Binding-site contacts:
Ligand atom C1 contacts residue THR245 of chain 1.E at 4.1 Å.
Ligand atom O5 contacts residue SER394 of chain 1.E at 3.3 Å (h-bond).
Ligand atom O2 contacts residue GLY51 of chain 1.E at 3.6 Å.
Ligand atom O2 contacts residue THR245 of chain 1.E at 2.8 Å (h-bond).
Ligand atom C1 contacts residue HIS233 of chain 1.E at 4.1 Å.
Ligand atom O5 contacts residue ARG391 of chain 1.E at 2.8 Å (salt-bridge).
Ligand atom O4 contacts residue ARG391 of chain 1.E at 3.0 Å (salt-bridge).
Ligand atom O3 contacts residue ARG288 of chain 1.E at 3.7 Å.
Ligand atom C4 contacts residue ARG391 of chain 1.E at 3.2 Å.
Ligand atom O2 contacts residue PHE117 of chain 1.E at 3.4 Å.
Ligand atom C3 contacts residue ARG391 of chain 1.E at 4.2 Å.
Ligand atom C3 contacts residue HIS233 of chain 1.E at 4.5 Å.
Ligand atom C1 contacts residue LEU243 of chain 1.E at 4.3 Å (hydrophobic).
Ligand atom O5 contacts residue FAD1 of chain 1.Q at 3.0 Å (h-bond).
Ligand atom O1 contacts residue HIS233 of chain 1.E at 3.7 Å.
Ligand atom C1 contacts residue PHE117 of chain 1.E at 4.1 Å (hydrophobic).
Ligand atom C1 contacts residue FAD1 of chain 1.Q at 4.3 Å.
Ligand atom C1 contacts residue GLU246 of chain 1.E at 3.9 Å.
Ligand atom C2 contacts residue GLU246 of chain 1.E at 4.5 Å.
Ligand atom C2 contacts residue FAD1 of chain 1.Q at 4.2 Å.
Ligand atom C4 contacts residue FAD1 of chain 1.Q at 3.5 Å.
Ligand atom O1 contacts residue GLU246 of chain 1.E at 4.3 Å.
Ligand atom O3 contacts residue GLY393 of chain 1.E at 4.5 Å.
Ligand atom C2 contacts residue PHE117 of chain 1.E at 3.6 Å (hydrophobic).
Ligand atom O4 contacts residue FAD1 of chain 1.Q at 3.1 Å.
Ligand atom C1 contacts residue GLY51 of chain 1.E at 4.2 Å.
Ligand atom C2 contacts residue GLY51 of chain 1.E at 4.3 Å.
Ligand atom O3 contacts residue HIS233 of chain 1.E at 4.0 Å.
Ligand atom O2 contacts residue GLU246 of chain 1.E at 3.2 Å (salt-bridge).
Ligand atom O1 contacts residue THR245 of chain 1.E at 4.1 Å.
Ligand atom O5 contacts residue GLY393 of chain 1.E at 4.2 Å.
Ligand atom C4 contacts residue HIS356 of chain 1.E at 3.9 Å.
Ligand atom O1 contacts residue LEU243 of chain 1.E at 3.1 Å.
Ligand atom O3 contacts residue ARG391 of chain 1.E at 4.1 Å.
Ligand atom O4 contacts residue HIS356 of chain 1.E at 2.9 Å (h-bond).

Sequence of chain 1.E:
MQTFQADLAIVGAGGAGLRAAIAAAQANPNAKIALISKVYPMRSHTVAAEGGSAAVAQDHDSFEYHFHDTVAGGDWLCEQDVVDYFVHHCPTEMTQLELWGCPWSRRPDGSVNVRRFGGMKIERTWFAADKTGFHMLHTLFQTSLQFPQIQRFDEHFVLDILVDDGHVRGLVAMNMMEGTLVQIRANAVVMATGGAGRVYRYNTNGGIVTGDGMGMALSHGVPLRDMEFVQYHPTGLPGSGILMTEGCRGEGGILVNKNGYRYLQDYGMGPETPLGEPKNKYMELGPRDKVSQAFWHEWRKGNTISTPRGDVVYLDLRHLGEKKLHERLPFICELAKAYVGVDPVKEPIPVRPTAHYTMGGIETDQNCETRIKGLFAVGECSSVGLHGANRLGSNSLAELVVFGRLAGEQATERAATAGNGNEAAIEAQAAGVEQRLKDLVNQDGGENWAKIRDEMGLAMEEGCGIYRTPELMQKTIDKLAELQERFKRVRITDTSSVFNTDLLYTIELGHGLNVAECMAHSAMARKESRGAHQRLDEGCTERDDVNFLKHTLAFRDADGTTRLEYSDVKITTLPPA

The protein below binds the small molecule below.
Small molecule (SMILES): O=C([O-])CC(=O)C(=O)O